Sequence of chain 1.D:
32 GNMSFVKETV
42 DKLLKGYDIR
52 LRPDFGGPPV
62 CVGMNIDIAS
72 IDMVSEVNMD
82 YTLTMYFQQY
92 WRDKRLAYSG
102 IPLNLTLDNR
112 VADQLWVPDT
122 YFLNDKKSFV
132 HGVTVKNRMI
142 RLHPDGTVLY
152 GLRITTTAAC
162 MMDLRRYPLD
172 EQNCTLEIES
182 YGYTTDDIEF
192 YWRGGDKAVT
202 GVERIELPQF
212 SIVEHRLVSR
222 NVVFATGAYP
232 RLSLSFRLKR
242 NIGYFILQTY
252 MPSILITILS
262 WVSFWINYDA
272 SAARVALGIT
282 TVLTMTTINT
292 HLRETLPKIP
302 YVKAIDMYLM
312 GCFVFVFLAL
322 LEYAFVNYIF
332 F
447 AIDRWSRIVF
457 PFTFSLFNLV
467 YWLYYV

Binding-site contacts:
Ligand atom C1 contacts residue HIS144 of chain 1.D at 3.6 Å.
Ligand atom O6 contacts residue HIS144 of chain 1.D at 4.2 Å.
Ligand atom C2 contacts residue ASN105 of chain 1.D at 2.5 Å.
Ligand atom O5 contacts residue ASN105 of chain 1.D at 2.4 Å (h-bond).
Ligand atom C5 contacts residue ASN105 of chain 1.D at 3.7 Å.
Ligand atom C5 contacts residue HIS144 of chain 1.D at 3.6 Å.
Ligand atom C1 contacts residue ASN105 of chain 1.D at 1.4 Å.
Ligand atom N2 contacts residue ASN105 of chain 1.D at 2.9 Å (h-bond).
Ligand atom C7 contacts residue ASN105 of chain 1.D at 3.5 Å.
Ligand atom O5 contacts residue HIS144 of chain 1.D at 3.1 Å.
Ligand atom C8 contacts residue TYR91 of chain 1.D at 3.9 Å (hydrophobic).
Ligand atom C8 contacts residue PRO103 of chain 1.D at 4.2 Å (hydrophobic).
Ligand atom O7 contacts residue ASN105 of chain 1.D at 3.7 Å.
Ligand atom C4 contacts residue ASN105 of chain 1.D at 4.2 Å.
Ligand atom C3 contacts residue ASN105 of chain 1.D at 3.8 Å.
Ligand atom C6 contacts residue HIS144 of chain 1.D at 3.7 Å.

A small-molecule ligand and the protein it binds are described below.
Small molecule (SMILES): CC(=O)N[C@H]1[C@H](O[C@H]2[C@H](O)[C@@H](NC(C)=O)CO[C@@H]2CO)O[C@H](CO)[C@@H](O)[C@@H]1O